Sequence of chain 1.B:
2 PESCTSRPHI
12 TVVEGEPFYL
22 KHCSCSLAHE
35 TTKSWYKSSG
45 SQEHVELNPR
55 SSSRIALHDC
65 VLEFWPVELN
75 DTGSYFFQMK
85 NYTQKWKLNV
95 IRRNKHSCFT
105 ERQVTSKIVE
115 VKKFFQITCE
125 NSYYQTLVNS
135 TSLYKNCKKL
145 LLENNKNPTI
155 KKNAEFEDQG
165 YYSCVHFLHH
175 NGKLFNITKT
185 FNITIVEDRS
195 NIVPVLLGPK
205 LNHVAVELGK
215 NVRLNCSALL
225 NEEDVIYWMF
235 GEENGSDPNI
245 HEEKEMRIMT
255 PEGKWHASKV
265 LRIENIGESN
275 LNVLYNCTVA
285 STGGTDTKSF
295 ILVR

Binding-site contacts:
Ligand atom C3 contacts residue ASN85 of chain 1.B at 3.8 Å.
Ligand atom N2 contacts residue ASN85 of chain 1.B at 3.0 Å (h-bond).
Ligand atom O7 contacts residue ASN85 of chain 1.B at 3.8 Å.
Ligand atom C4 contacts residue ASN85 of chain 1.B at 4.1 Å.
Ligand atom O5 contacts residue ASN85 of chain 1.B at 2.3 Å (h-bond).
Ligand atom C2 contacts residue ASN85 of chain 1.B at 2.4 Å.
Ligand atom C7 contacts residue ASN85 of chain 1.B at 3.6 Å.
Ligand atom C5 contacts residue ASN85 of chain 1.B at 3.6 Å.
Ligand atom C1 contacts residue ASN85 of chain 1.B at 1.4 Å.

This protein binds this small molecule.
Small molecule (SMILES): CC(=O)N[C@@H]1[C@@H](O)[C@H](O)[C@@H](CO)O[C@H]1O